Binding-site contacts:
Ligand atom O5 contacts residue SER156 of chain 35.A at 3.9 Å.
Ligand atom C5 contacts residue ASN154 of chain 35.A at 3.6 Å.
Ligand atom C7 contacts residue ASN154 of chain 35.A at 3.4 Å.
Ligand atom N2 contacts residue SER156 of chain 35.A at 4.2 Å.
Ligand atom C2 contacts residue ASN154 of chain 35.A at 2.5 Å.
Ligand atom C3 contacts residue ASN154 of chain 35.A at 3.9 Å.
Ligand atom N2 contacts residue ASN154 of chain 35.A at 3.0 Å (h-bond).
Ligand atom C2 contacts residue SER156 of chain 35.A at 4.3 Å.
Ligand atom O7 contacts residue ASN154 of chain 35.A at 3.6 Å.
Ligand atom C4 contacts residue ASN154 of chain 35.A at 4.2 Å.
Ligand atom C1 contacts residue ASN154 of chain 35.A at 1.4 Å.
Ligand atom C1 contacts residue SER156 of chain 35.A at 3.3 Å.
Ligand atom O5 contacts residue ASN154 of chain 35.A at 2.4 Å (h-bond).
Ligand atom C8 contacts residue ASN154 of chain 35.A at 3.9 Å.
Ligand atom C5 contacts residue SER156 of chain 35.A at 3.9 Å.

Sequence of chain 35.A:
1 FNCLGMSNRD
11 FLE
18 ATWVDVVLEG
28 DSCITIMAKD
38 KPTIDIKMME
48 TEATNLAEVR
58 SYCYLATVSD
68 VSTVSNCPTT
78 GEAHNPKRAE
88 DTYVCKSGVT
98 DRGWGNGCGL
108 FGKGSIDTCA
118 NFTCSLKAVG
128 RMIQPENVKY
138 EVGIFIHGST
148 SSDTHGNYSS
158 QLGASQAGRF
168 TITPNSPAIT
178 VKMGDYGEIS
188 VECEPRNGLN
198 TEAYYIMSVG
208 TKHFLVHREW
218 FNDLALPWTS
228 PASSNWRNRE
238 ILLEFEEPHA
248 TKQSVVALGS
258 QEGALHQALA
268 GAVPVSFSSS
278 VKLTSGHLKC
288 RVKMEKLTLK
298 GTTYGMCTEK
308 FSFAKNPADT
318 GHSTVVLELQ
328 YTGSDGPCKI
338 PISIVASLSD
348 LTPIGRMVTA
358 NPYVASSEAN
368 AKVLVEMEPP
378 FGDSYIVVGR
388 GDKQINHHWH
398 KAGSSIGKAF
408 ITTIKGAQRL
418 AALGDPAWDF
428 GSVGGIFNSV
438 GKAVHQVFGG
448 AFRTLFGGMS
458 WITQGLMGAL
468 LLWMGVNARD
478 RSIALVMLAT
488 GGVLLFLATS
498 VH

This small molecule binds to this protein.
Small molecule (SMILES): CC(=O)N[C@@H]1[C@@H](O)[C@H](O)[C@@H](CO)O[C@H]1O